Sequence of chain 1.A:
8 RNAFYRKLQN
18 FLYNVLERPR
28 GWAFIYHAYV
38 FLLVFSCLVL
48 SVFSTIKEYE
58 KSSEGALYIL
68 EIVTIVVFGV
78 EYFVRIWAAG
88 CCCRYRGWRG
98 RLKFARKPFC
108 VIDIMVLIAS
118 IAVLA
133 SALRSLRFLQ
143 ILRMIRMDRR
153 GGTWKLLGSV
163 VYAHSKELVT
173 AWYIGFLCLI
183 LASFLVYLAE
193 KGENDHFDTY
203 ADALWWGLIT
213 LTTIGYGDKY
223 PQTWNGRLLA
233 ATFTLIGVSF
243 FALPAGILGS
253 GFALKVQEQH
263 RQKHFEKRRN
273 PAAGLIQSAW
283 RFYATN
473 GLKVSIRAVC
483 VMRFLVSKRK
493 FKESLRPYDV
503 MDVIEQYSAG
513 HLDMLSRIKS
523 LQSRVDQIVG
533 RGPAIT

Sequence of chain 1.B:
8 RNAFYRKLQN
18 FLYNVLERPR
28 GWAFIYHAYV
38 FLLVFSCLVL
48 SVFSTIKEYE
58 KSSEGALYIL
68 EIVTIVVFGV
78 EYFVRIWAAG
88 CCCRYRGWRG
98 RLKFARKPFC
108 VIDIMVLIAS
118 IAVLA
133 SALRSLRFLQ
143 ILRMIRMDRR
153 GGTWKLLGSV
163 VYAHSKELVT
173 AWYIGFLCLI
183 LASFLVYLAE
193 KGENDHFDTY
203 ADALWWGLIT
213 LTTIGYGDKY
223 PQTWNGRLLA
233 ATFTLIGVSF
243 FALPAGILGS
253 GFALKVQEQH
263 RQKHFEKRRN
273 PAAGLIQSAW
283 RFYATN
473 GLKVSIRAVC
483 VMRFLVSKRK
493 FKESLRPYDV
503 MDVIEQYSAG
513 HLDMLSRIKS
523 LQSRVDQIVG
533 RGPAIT

This small molecule binds to this protein.
Small molecule (SMILES): O=C(Nc1ccc2c3c(cccc13)CC2)c1ccc(F)cc1

Binding-site contacts:
Ligand atom C7 contacts residue PHE178 of chain 1.A at 3.9 Å (hydrophobic).
Ligand atom C4 contacts residue TRP174 of chain 1.A at 4.2 Å (hydrophobic).
Ligand atom N1 contacts residue LEU237 of chain 1.B at 4.2 Å.
Ligand atom C10 contacts residue PRO246 of chain 1.A at 3.4 Å (hydrophobic).
Ligand atom C11 contacts residue TRP174 of chain 1.A at 4.1 Å (hydrophobic).
Ligand atom C6 contacts residue SER241 of chain 1.B at 3.8 Å.
Ligand atom C8 contacts residue TRP174 of chain 1.A at 4.0 Å (hydrophobic).
Ligand atom C10 contacts residue PHE243 of chain 1.A at 3.9 Å (hydrophobic).
Ligand atom C16 contacts residue LEU250 of chain 1.A at 3.5 Å (hydrophobic).
Ligand atom C16 contacts residue SER241 of chain 1.B at 4.1 Å.
Ligand atom C7 contacts residue PHE243 of chain 1.A at 4.2 Å (hydrophobic).
Ligand atom O1 contacts residue TRP174 of chain 1.A at 2.8 Å (h-bond).
Ligand atom N1 contacts residue SER241 of chain 1.B at 3.4 Å (h-bond).
Ligand atom O1 contacts residue SER241 of chain 1.B at 4.1 Å.
Ligand atom C4 contacts residue PHE243 of chain 1.A at 4.3 Å (hydrophobic).
Ligand atom F1 contacts residue LEU159 of chain 1.A at 3.6 Å.
Ligand atom F1 contacts residue PHE242 of chain 1.B at 2.9 Å.
Ligand atom C5 contacts residue LEU237 of chain 1.B at 4.2 Å (hydrophobic).
Ligand atom O1 contacts residue PRO246 of chain 1.A at 3.5 Å.
Ligand atom C9 contacts residue ALA173 of chain 1.A at 4.2 Å (hydrophobic).
Ligand atom N1 contacts residue TRP174 of chain 1.A at 4.2 Å.
Ligand atom C17 contacts residue PHE242 of chain 1.B at 3.6 Å (hydrophobic).
Ligand atom C15 contacts residue SER241 of chain 1.B at 3.3 Å.
Ligand atom C19 contacts residue TRP174 of chain 1.A at 4.0 Å (hydrophobic).
Ligand atom C12 contacts residue PRO246 of chain 1.A at 3.4 Å (hydrophobic).
Ligand atom C9 contacts residue PHE243 of chain 1.A at 3.7 Å (hydrophobic).
Ligand atom C6 contacts residue TRP174 of chain 1.A at 3.9 Å (hydrophobic).
Ligand atom C15 contacts residue LEU250 of chain 1.A at 3.5 Å (hydrophobic).
Ligand atom C16 contacts residue PHE242 of chain 1.B at 3.4 Å (hydrophobic).
Ligand atom C5 contacts residue TRP174 of chain 1.A at 3.9 Å (hydrophobic).
Ligand atom C12 contacts residue SER241 of chain 1.B at 3.5 Å.
Ligand atom C14 contacts residue SER241 of chain 1.B at 4.0 Å.
Ligand atom C7 contacts residue GLY177 of chain 1.A at 4.2 Å.
Ligand atom C2 contacts residue TRP174 of chain 1.A at 3.7 Å (hydrophobic).
Ligand atom C1 contacts residue TRP174 of chain 1.A at 3.7 Å (hydrophobic).
Ligand atom C11 contacts residue LEU237 of chain 1.B at 4.2 Å (hydrophobic).
Ligand atom C13 contacts residue TRP174 of chain 1.A at 3.6 Å (hydrophobic).
Ligand atom C13 contacts residue SER241 of chain 1.B at 3.6 Å.
Ligand atom C7 contacts residue TRP174 of chain 1.A at 3.6 Å (hydrophobic).
Ligand atom C3 contacts residue TRP174 of chain 1.A at 3.9 Å (hydrophobic).